This small molecule binds to this protein.
Small molecule (SMILES): Cc1cc(C)nc(/C(N)=N/c2nc(-c3ccccn3)cc3ccccc23)n1

Sequence of chain 1.A:
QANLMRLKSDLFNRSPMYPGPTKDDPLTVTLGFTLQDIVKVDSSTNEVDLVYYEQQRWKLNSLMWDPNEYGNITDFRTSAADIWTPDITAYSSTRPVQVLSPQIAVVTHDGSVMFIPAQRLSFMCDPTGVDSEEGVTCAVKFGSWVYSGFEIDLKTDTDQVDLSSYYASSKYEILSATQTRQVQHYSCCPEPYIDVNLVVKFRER

Sequence of chain 1.E:
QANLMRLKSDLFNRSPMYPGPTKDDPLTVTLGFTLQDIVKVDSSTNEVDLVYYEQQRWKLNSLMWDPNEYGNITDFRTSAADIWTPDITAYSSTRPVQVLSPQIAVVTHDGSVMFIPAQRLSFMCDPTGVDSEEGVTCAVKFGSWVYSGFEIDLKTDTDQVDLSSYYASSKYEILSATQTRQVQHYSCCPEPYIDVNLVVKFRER

Binding-site contacts:
Ligand atom C15 contacts residue 0831 of chain 1.S at 3.4 Å.
Ligand atom C20 contacts residue TYR186 of chain 1.E at 3.6 Å (hydrophobic).
Ligand atom C14 contacts residue 0831 of chain 1.S at 3.7 Å.
Ligand atom C21 contacts residue 0831 of chain 1.S at 3.3 Å.
Ligand atom C5 contacts residue 0831 of chain 1.S at 3.5 Å.
Ligand atom N4 contacts residue 0831 of chain 1.S at 3.6 Å.
Ligand atom C19 contacts residue 0831 of chain 1.S at 3.2 Å.
Ligand atom C19 contacts residue TYR193 of chain 1.E at 3.6 Å (hydrophobic).
Ligand atom C8 contacts residue 0831 of chain 1.S at 3.4 Å.
Ligand atom C6 contacts residue TYR186 of chain 1.E at 3.3 Å (hydrophobic).
Ligand atom C18 contacts residue CYS188 of chain 1.E at 3.6 Å (hydrophobic).
Ligand atom C10 contacts residue 0831 of chain 1.S at 3.5 Å.
Ligand atom C2 contacts residue 0831 of chain 1.S at 3.4 Å.
Ligand atom N2 contacts residue TYR186 of chain 1.E at 3.3 Å (h-bond).
Ligand atom C17 contacts residue 0831 of chain 1.S at 3.6 Å.
Ligand atom C20 contacts residue 0831 of chain 1.S at 3.2 Å.
Ligand atom C16 contacts residue 0831 of chain 1.S at 3.4 Å.
Ligand atom N6 contacts residue 0831 of chain 1.S at 3.6 Å.
Ligand atom C7 contacts residue TYR186 of chain 1.E at 2.9 Å (hydrophobic).
Ligand atom C6 contacts residue 0831 of chain 1.S at 3.4 Å.
Ligand atom C3 contacts residue TYR91 of chain 1.E at 3.7 Å (hydrophobic).
Ligand atom C9 contacts residue 0831 of chain 1.S at 3.4 Å.
Ligand atom C4 contacts residue 0831 of chain 1.S at 3.3 Å.
Ligand atom C7 contacts residue 0831 of chain 1.S at 3.5 Å.
Ligand atom C18 contacts residue CYS189 of chain 1.E at 3.7 Å (hydrophobic).
Ligand atom N1 contacts residue 0831 of chain 1.S at 3.5 Å.
Ligand atom C3 contacts residue 0831 of chain 1.S at 3.6 Å.
Ligand atom C21 contacts residue TYR186 of chain 1.E at 3.6 Å (hydrophobic).
Ligand atom N4 contacts residue TYR186 of chain 1.E at 3.6 Å.
Ligand atom N5 contacts residue 0831 of chain 1.S at 3.5 Å.
Ligand atom N3 contacts residue 0831 of chain 1.S at 3.4 Å.
Ligand atom N6 contacts residue TYR186 of chain 1.E at 3.8 Å.
Ligand atom C17 contacts residue CYS188 of chain 1.E at 3.5 Å (hydrophobic).
Ligand atom C11 contacts residue 0831 of chain 1.S at 3.5 Å.
Ligand atom N3 contacts residue TYR186 of chain 1.E at 3.2 Å (h-bond).
Ligand atom C18 contacts residue 0831 of chain 1.S at 3.4 Å.
Ligand atom C8 contacts residue TYR186 of chain 1.E at 3.4 Å (hydrophobic).
Ligand atom C1 contacts residue 0831 of chain 1.S at 3.6 Å.
Ligand atom N1 contacts residue TYR186 of chain 1.E at 3.8 Å.
Ligand atom N2 contacts residue 0831 of chain 1.S at 3.6 Å.